Sequence of chain 44.A:
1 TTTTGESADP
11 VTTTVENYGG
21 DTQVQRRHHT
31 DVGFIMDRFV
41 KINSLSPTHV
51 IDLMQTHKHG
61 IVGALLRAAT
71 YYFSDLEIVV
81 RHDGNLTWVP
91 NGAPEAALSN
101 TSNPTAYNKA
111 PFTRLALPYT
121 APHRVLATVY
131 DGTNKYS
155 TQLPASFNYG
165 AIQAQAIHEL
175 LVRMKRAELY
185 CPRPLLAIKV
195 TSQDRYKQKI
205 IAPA

Binding-site contacts:
Ligand atom C5 contacts residue ARG135 of chain 44.B at 4.1 Å.
Ligand atom S1 contacts residue ASP59 of chain 43.C at 3.7 Å.
Ligand atom O6S contacts residue LYS193 of chain 44.A at 3.4 Å.
Ligand atom O3S contacts residue LYS193 of chain 44.A at 3.1 Å (salt-bridge).
Ligand atom O5S contacts residue ARG56 of chain 43.C at 3.6 Å (salt-bridge).
Ligand atom O3 contacts residue LYS193 of chain 44.A at 2.8 Å (salt-bridge).
Ligand atom C1 contacts residue ASP133 of chain 44.B at 4.0 Å.
Ligand atom N2 contacts residue ARG56 of chain 43.C at 3.9 Å.
Ligand atom C6 contacts residue THR134 of chain 44.B at 3.5 Å.
Ligand atom O3 contacts residue ARG56 of chain 43.C at 3.9 Å.
Ligand atom C5 contacts residue THR134 of chain 44.B at 3.9 Å.
Ligand atom O6 contacts residue LYS193 of chain 44.A at 3.5 Å.
Ligand atom S2 contacts residue ARG56 of chain 43.C at 3.4 Å (salt-bridge).
Ligand atom O4S contacts residue ARG56 of chain 43.C at 2.5 Å (salt-bridge).
Ligand atom C4 contacts residue LYS193 of chain 44.A at 3.4 Å.
Ligand atom O6S contacts residue ASN88 of chain 43.C at 3.9 Å.
Ligand atom O5S contacts residue ARG135 of chain 44.B at 3.6 Å.
Ligand atom S2 contacts residue ARG135 of chain 44.B at 4.0 Å.
Ligand atom S2 contacts residue ASN88 of chain 43.C at 4.0 Å.
Ligand atom O2S contacts residue ASP59 of chain 43.C at 3.2 Å.
Ligand atom O1S contacts residue ASP59 of chain 43.C at 3.0 Å.
Ligand atom O5 contacts residue ARG135 of chain 44.B at 3.2 Å.
Ligand atom C3 contacts residue LYS193 of chain 44.A at 3.6 Å.
Ligand atom O3 contacts residue ASP59 of chain 43.C at 4.0 Å.
Ligand atom C6 contacts residue ARG135 of chain 44.B at 3.8 Å.
Ligand atom C2 contacts residue LYS193 of chain 44.A at 3.6 Å.
Ligand atom O5S contacts residue ASN88 of chain 43.C at 3.0 Å (h-bond).
Ligand atom S1 contacts residue ASP58 of chain 43.C at 3.7 Å.
Ligand atom O6S contacts residue ARG135 of chain 44.B at 3.7 Å.
Ligand atom O2S contacts residue ARG56 of chain 43.C at 4.1 Å.
Ligand atom O1 contacts residue ASP133 of chain 44.B at 4.1 Å.
Ligand atom O4 contacts residue THR195 of chain 44.A at 3.7 Å.
Ligand atom O6S contacts residue ARG56 of chain 43.C at 3.7 Å.
Ligand atom O3S contacts residue THR134 of chain 44.B at 3.3 Å (h-bond).
Ligand atom O5 contacts residue LYS193 of chain 44.A at 3.6 Å.
Ligand atom O6B contacts residue LYS193 of chain 44.A at 4.1 Å.
Ligand atom C3 contacts residue ARG56 of chain 43.C at 3.9 Å.
Ligand atom O6 contacts residue ARG135 of chain 44.B at 3.6 Å.
Ligand atom O2S contacts residue ASP58 of chain 43.C at 2.3 Å (salt-bridge).
Ligand atom O1S contacts residue ASP58 of chain 43.C at 4.1 Å.

A small-molecule ligand and the protein it binds are described below.
Small molecule (SMILES): O=C(O)[C@@H]1O[C@@H](O[C@H]2[C@H](O)[C@@H](NS(=O)(=O)O)[C@@H](O)O[C@@H]2COS(=O)(=O)O)[C@H](OS(=O)(=O)O)[C@@H](O)[C@@H]1O[C@H]1O[C@H](COS(=O)(=O)O)[C@@H](O)[C@H](O)[C@H]1NS(=O)(=O)O

Sequence of chain 43.C:
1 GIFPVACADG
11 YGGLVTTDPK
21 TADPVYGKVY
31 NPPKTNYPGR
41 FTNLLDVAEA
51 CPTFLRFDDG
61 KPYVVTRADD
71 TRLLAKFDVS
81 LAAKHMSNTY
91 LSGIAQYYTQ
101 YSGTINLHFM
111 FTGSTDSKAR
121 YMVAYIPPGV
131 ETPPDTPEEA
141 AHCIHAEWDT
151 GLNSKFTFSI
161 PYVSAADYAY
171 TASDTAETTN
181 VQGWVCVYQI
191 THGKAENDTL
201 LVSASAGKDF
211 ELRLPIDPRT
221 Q

Sequence of chain 44.B:
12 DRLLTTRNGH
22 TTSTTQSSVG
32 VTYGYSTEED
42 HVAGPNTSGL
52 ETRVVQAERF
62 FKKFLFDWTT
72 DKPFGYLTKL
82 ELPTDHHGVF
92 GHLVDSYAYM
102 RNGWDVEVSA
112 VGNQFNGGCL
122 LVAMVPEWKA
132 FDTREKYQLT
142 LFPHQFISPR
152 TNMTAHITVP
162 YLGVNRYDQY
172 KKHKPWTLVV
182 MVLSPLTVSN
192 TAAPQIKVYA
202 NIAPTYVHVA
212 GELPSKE